A protein and the small-molecule ligand that binds it are described below.
Small molecule (SMILES): CC(C)CN1[C@H](c2ccc(/C=C/C(=O)O)cc2)c2ccc(O)cc2C[C@H]1C

Sequence of chain 1.A:
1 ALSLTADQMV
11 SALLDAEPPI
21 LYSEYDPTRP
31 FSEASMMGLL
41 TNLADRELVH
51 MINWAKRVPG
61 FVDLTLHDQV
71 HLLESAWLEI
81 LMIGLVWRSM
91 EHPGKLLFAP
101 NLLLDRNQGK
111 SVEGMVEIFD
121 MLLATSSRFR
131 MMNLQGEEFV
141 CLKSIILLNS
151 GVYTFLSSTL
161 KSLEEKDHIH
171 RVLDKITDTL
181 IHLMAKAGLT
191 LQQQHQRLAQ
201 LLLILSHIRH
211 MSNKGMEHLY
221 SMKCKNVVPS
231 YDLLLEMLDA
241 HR

Binding-site contacts:
Ligand atom C20 contacts residue ALA44 of chain 1.A at 3.6 Å (hydrophobic).
Ligand atom C19 contacts residue ALA44 of chain 1.A at 3.8 Å (hydrophobic).
Ligand atom C21 contacts residue LEU219 of chain 1.A at 3.8 Å (hydrophobic).
Ligand atom C16 contacts residue ILE118 of chain 1.A at 3.7 Å (hydrophobic).
Ligand atom O28 contacts residue VAL228 of chain 1.A at 3.3 Å (h-bond).
Ligand atom C14 contacts residue MET115 of chain 1.A at 3.9 Å (hydrophobic).
Ligand atom C7 contacts residue GLU47 of chain 1.A at 3.4 Å.
Ligand atom C19 contacts residue LEU78 of chain 1.A at 4.0 Å (hydrophobic).
Ligand atom C26 contacts residue VAL227 of chain 1.A at 4.0 Å (hydrophobic).
Ligand atom C6 contacts residue LEU85 of chain 1.A at 4.1 Å (hydrophobic).
Ligand atom C4 contacts residue MET82 of chain 1.A at 3.9 Å (hydrophobic).
Ligand atom C17 contacts residue LEU219 of chain 1.A at 3.9 Å (hydrophobic).
Ligand atom C1 contacts residue PHE98 of chain 1.A at 3.6 Å (hydrophobic).
Ligand atom C23 contacts residue LEU40 of chain 1.A at 3.8 Å (hydrophobic).
Ligand atom O27 contacts residue VAL227 of chain 1.A at 3.1 Å.
Ligand atom C17 contacts residue GLY215 of chain 1.A at 3.9 Å.
Ligand atom C6 contacts residue LEU81 of chain 1.A at 4.0 Å (hydrophobic).
Ligand atom C20 contacts residue LEU219 of chain 1.A at 4.0 Å (hydrophobic).
Ligand atom C22 contacts residue LEU219 of chain 1.A at 4.0 Å (hydrophobic).
Ligand atom O28 contacts residue PRO229 of chain 1.A at 3.8 Å.
Ligand atom C26 contacts residue ASP45 of chain 1.A at 4.0 Å.
Ligand atom C24 contacts residue LEU219 of chain 1.A at 3.8 Å (hydrophobic).
Ligand atom C16 contacts residue HIS218 of chain 1.A at 3.9 Å.
Ligand atom O27 contacts residue THR41 of chain 1.A at 3.8 Å.
Ligand atom C21 contacts residue ALA44 of chain 1.A at 3.9 Å (hydrophobic).
Ligand atom O27 contacts residue VAL228 of chain 1.A at 3.1 Å (h-bond).
Ligand atom C16 contacts residue MET115 of chain 1.A at 3.8 Å (hydrophobic).
Ligand atom C9 contacts residue ALA44 of chain 1.A at 3.9 Å (hydrophobic).
Ligand atom C22 contacts residue THR41 of chain 1.A at 3.5 Å.
Ligand atom C17 contacts residue LEU78 of chain 1.A at 3.9 Å (hydrophobic).
Ligand atom O29 contacts residue ARG88 of chain 1.A at 3.5 Å (salt-bridge).
Ligand atom O29 contacts residue LEU81 of chain 1.A at 3.8 Å.
Ligand atom O27 contacts residue ASN226 of chain 1.A at 3.8 Å.
Ligand atom C26 contacts residue VAL228 of chain 1.A at 3.4 Å (hydrophobic).
Ligand atom O28 contacts residue ASP45 of chain 1.A at 3.7 Å.
Ligand atom C9 contacts residue LEU40 of chain 1.A at 3.5 Å (hydrophobic).
Ligand atom C1 contacts residue LEU122 of chain 1.A at 3.9 Å (hydrophobic).
Ligand atom O29 contacts residue GLU47 of chain 1.A at 2.6 Å (salt-bridge).
Ligand atom C5 contacts residue PHE98 of chain 1.A at 4.1 Å (hydrophobic).
Ligand atom C8 contacts residue GLU47 of chain 1.A at 3.4 Å.